Binding-site contacts:
Ligand atom C20 contacts residue TYR93 of chain 1.A at 3.4 Å (hydrophobic).
Ligand atom C22 contacts residue LEU146 of chain 1.A at 3.4 Å (hydrophobic).
Ligand atom C15 contacts residue GLN143 of chain 1.A at 3.3 Å.
Ligand atom C5 contacts residue GLY23 of chain 1.A at 3.4 Å.
Ligand atom C20 contacts residue ALA94 of chain 1.A at 3.1 Å (hydrophobic).
Ligand atom N2 contacts residue TYR93 of chain 1.A at 3.9 Å.
Ligand atom N4 contacts residue LEU146 of chain 1.A at 3.7 Å.
Ligand atom C21 contacts residue LEU146 of chain 1.A at 3.7 Å (hydrophobic).
Ligand atom N3 contacts residue GLU92 of chain 1.A at 3.6 Å.
Ligand atom C17 contacts residue LEU20 of chain 1.A at 3.1 Å (hydrophobic).
Ligand atom N3 contacts residue TYR93 of chain 1.A at 3.5 Å.
Ligand atom O contacts residue ASP160 of chain 1.A at 3.7 Å.
Ligand atom C4 contacts residue ALA26 of chain 1.A at 3.8 Å (hydrophobic).
Ligand atom C5 contacts residue ALA26 of chain 1.A at 3.2 Å (hydrophobic).
Ligand atom C16 contacts residue GLU98 of chain 1.A at 3.7 Å.
Ligand atom O2 contacts residue LEU20 of chain 1.A at 3.9 Å.
Ligand atom C10 contacts residue LEU91 of chain 1.A at 3.7 Å (hydrophobic).
Ligand atom C19 contacts residue ALA94 of chain 1.A at 3.7 Å (hydrophobic).
Ligand atom C21 contacts residue GLU92 of chain 1.A at 3.5 Å.
Ligand atom C1 contacts residue ASP160 of chain 1.A at 3.1 Å.
Ligand atom C21 contacts residue ALA41 of chain 1.A at 3.4 Å (hydrophobic).
Ligand atom O contacts residue LYS43 of chain 1.A at 2.9 Å (salt-bridge).
Ligand atom C contacts residue LYS43 of chain 1.A at 3.9 Å.
Ligand atom C12 contacts residue LEU146 of chain 1.A at 3.8 Å (hydrophobic).
Ligand atom C6 contacts residue VAL28 of chain 1.A at 3.7 Å (hydrophobic).
Ligand atom C7 contacts residue VAL28 of chain 1.A at 3.8 Å (hydrophobic).
Ligand atom N contacts residue ASP160 of chain 1.A at 3.6 Å.
Ligand atom O1 contacts residue VAL159 of chain 1.A at 3.6 Å.
Ligand atom C6 contacts residue ALA26 of chain 1.A at 3.9 Å (hydrophobic).
Ligand atom C2 contacts residue LYS43 of chain 1.A at 3.9 Å.
Ligand atom C13 contacts residue VAL159 of chain 1.A at 3.6 Å (hydrophobic).
Ligand atom C9 contacts residue LEU91 of chain 1.A at 3.6 Å (hydrophobic).
Ligand atom N3 contacts residue ALA94 of chain 1.A at 3.0 Å (h-bond).
Ligand atom N3 contacts residue ALA41 of chain 1.A at 3.8 Å.
Ligand atom N2 contacts residue ALA94 of chain 1.A at 3.7 Å.
Ligand atom C11 contacts residue LEU146 of chain 1.A at 3.8 Å (hydrophobic).
Ligand atom N2 contacts residue LEU146 of chain 1.A at 3.8 Å.
Ligand atom C8 contacts residue VAL159 of chain 1.A at 3.8 Å (hydrophobic).
Ligand atom C23 contacts residue LEU146 of chain 1.A at 3.5 Å (hydrophobic).
Ligand atom O2 contacts residue GLU98 of chain 1.A at 3.8 Å.

Sequence of chain 1.A:
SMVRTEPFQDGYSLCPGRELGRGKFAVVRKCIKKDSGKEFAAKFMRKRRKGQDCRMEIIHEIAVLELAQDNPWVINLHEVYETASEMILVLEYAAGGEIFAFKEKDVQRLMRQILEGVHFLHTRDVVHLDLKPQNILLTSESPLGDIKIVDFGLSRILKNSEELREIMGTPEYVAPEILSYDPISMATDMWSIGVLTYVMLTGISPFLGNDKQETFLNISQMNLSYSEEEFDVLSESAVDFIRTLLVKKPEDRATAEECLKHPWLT

A small-molecule ligand and the protein it binds are described below.
Small molecule (SMILES): O=C(NCc1ccccc1)c1ccc2cc1OCCOCCNc1ccn3ncc-2c3n1